The protein below binds the small molecule below.
Small molecule (SMILES): O=P(O)(O)OC[C@H]1O[C@](O)(CO)[C@@H](O)[C@@H]1O

Sequence of chain 2.A:
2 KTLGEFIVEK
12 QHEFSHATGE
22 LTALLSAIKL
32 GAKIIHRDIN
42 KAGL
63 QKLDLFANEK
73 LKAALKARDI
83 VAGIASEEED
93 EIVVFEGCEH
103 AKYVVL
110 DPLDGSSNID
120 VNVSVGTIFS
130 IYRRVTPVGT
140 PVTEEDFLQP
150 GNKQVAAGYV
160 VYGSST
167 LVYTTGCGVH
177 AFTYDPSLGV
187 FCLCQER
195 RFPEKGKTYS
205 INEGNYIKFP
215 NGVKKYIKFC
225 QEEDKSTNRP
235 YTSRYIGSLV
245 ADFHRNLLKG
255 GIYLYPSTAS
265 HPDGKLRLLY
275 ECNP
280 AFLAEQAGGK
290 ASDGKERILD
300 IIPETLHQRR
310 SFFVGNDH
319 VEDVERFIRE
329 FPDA

Binding-site contacts:
Ligand atom O3 contacts residue GLY241 of chain 2.A at 4.0 Å.
Ligand atom C2 contacts residue LYS269 of chain 2.A at 3.7 Å.
Ligand atom O2P contacts residue TYR259 of chain 2.A at 2.6 Å (h-bond).
Ligand atom O1 contacts residue GLU275 of chain 2.A at 2.6 Å (salt-bridge).
Ligand atom O1 contacts residue ASP113 of chain 2.A at 3.6 Å.
Ligand atom O3 contacts residue GLY114 of chain 2.A at 3.7 Å.
Ligand atom O3 contacts residue LEU243 of chain 2.A at 2.9 Å (h-bond).
Ligand atom O2 contacts residue LYS269 of chain 2.A at 3.9 Å.
Ligand atom C3 contacts residue ASP113 of chain 2.A at 3.4 Å.
Ligand atom O4 contacts residue TYR239 of chain 2.A at 3.9 Å.
Ligand atom C5 contacts residue LYS269 of chain 2.A at 3.7 Å.
Ligand atom O6 contacts residue TYR259 of chain 2.A at 3.2 Å.
Ligand atom C3 contacts residue LEU243 of chain 2.A at 3.6 Å (hydrophobic).
Ligand atom O3 contacts residue ASP113 of chain 2.A at 2.4 Å (salt-bridge).
Ligand atom P contacts residue ARG238 of chain 1.A at 3.8 Å.
Ligand atom O6 contacts residue LYS269 of chain 2.A at 3.0 Å (salt-bridge).
Ligand atom O1 contacts residue LEU270 of chain 2.A at 3.0 Å.
Ligand atom O1P contacts residue ARG238 of chain 1.A at 2.8 Å (salt-bridge).
Ligand atom O3 contacts residue SER242 of chain 2.A at 3.8 Å.
Ligand atom O5 contacts residue LYS269 of chain 2.A at 2.7 Å (salt-bridge).
Ligand atom O3P contacts residue TYR239 of chain 2.A at 3.0 Å (h-bond).
Ligand atom O3P contacts residue ASN206 of chain 2.A at 2.9 Å (h-bond).
Ligand atom O3P contacts residue ARG238 of chain 1.A at 3.4 Å (salt-bridge).
Ligand atom O4 contacts residue TYR257 of chain 2.A at 2.6 Å (h-bond).
Ligand atom C5 contacts residue TYR259 of chain 2.A at 3.8 Å (hydrophobic).
Ligand atom C4 contacts residue GLY241 of chain 2.A at 3.5 Å.
Ligand atom P contacts residue TYR259 of chain 2.A at 3.7 Å.
Ligand atom P contacts residue ASN206 of chain 2.A at 3.6 Å.
Ligand atom C1 contacts residue LYS269 of chain 2.A at 3.9 Å.
Ligand atom C4 contacts residue TYR257 of chain 2.A at 3.8 Å (hydrophobic).
Ligand atom C6 contacts residue GLY241 of chain 2.A at 4.0 Å.
Ligand atom O6 contacts residue TYR239 of chain 2.A at 4.0 Å.
Ligand atom C6 contacts residue TYR239 of chain 2.A at 3.8 Å (hydrophobic).
Ligand atom C6 contacts residue TYR259 of chain 2.A at 4.0 Å (hydrophobic).
Ligand atom O2 contacts residue GLY114 of chain 2.A at 3.8 Å.
Ligand atom C1 contacts residue GLU275 of chain 2.A at 3.5 Å.
Ligand atom C4 contacts residue LEU243 of chain 2.A at 3.7 Å (hydrophobic).
Ligand atom O4 contacts residue LEU243 of chain 2.A at 3.3 Å (h-bond).
Ligand atom O2P contacts residue ASN206 of chain 2.A at 3.6 Å.
Ligand atom C6 contacts residue LYS269 of chain 2.A at 3.6 Å.

Sequence of chain 1.A:
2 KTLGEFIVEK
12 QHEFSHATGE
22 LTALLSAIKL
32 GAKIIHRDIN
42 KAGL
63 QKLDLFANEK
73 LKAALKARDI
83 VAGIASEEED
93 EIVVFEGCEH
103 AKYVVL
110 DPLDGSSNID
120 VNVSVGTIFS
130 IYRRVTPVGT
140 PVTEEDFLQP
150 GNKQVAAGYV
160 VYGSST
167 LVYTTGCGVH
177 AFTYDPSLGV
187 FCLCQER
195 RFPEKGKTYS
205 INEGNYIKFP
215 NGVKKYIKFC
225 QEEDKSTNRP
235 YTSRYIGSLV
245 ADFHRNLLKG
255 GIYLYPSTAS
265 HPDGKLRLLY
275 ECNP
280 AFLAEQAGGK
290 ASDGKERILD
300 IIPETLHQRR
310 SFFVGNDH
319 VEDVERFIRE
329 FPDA